The protein below binds the small molecule below.
Small molecule (SMILES): CC(=O)N[C@@H]1[C@@H](O)[C@H](O)[C@@H](CO)O[C@H]1O

Binding-site contacts:
Ligand atom C8 contacts residue SER202 of chain 1.A at 3.1 Å.
Ligand atom O6 contacts residue ASN205 of chain 1.A at 4.4 Å.
Ligand atom O5 contacts residue ASN205 of chain 1.A at 2.3 Å (h-bond).
Ligand atom C5 contacts residue ASN205 of chain 1.A at 3.6 Å.
Ligand atom O7 contacts residue ASN205 of chain 1.A at 4.3 Å.
Ligand atom C6 contacts residue LYS174 of chain 1.A at 4.5 Å.
Ligand atom O6 contacts residue LYS174 of chain 1.A at 3.6 Å.
Ligand atom C2 contacts residue ASN205 of chain 1.A at 2.5 Å.
Ligand atom C4 contacts residue ASN205 of chain 1.A at 4.2 Å.
Ligand atom O5 contacts residue LYS174 of chain 1.A at 4.5 Å.
Ligand atom O7 contacts residue SER202 of chain 1.A at 3.7 Å.
Ligand atom C1 contacts residue ASN205 of chain 1.A at 1.4 Å.
Ligand atom N2 contacts residue SER202 of chain 1.A at 3.8 Å.
Ligand atom C3 contacts residue ASN205 of chain 1.A at 3.8 Å.
Ligand atom C7 contacts residue ASN205 of chain 1.A at 3.9 Å.
Ligand atom C7 contacts residue SER202 of chain 1.A at 3.5 Å.
Ligand atom N2 contacts residue ASN205 of chain 1.A at 3.0 Å (h-bond).

Sequence of chain 1.A:
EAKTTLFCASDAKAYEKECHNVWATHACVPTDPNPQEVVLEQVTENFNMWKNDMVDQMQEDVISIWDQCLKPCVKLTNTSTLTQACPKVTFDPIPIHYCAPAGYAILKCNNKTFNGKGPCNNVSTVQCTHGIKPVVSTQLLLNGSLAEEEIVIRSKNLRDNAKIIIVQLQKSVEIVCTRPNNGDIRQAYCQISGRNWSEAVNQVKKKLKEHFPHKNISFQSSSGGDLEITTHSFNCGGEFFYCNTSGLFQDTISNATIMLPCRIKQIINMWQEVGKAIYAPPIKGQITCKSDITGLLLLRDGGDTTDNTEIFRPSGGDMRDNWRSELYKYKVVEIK